This protein binds this small molecule.
Small molecule (SMILES): CC(=O)N[C@@H]1[C@@H](O)[C@H](O)[C@@H](CO)O[C@H]1O

Sequence of chain 1.D:
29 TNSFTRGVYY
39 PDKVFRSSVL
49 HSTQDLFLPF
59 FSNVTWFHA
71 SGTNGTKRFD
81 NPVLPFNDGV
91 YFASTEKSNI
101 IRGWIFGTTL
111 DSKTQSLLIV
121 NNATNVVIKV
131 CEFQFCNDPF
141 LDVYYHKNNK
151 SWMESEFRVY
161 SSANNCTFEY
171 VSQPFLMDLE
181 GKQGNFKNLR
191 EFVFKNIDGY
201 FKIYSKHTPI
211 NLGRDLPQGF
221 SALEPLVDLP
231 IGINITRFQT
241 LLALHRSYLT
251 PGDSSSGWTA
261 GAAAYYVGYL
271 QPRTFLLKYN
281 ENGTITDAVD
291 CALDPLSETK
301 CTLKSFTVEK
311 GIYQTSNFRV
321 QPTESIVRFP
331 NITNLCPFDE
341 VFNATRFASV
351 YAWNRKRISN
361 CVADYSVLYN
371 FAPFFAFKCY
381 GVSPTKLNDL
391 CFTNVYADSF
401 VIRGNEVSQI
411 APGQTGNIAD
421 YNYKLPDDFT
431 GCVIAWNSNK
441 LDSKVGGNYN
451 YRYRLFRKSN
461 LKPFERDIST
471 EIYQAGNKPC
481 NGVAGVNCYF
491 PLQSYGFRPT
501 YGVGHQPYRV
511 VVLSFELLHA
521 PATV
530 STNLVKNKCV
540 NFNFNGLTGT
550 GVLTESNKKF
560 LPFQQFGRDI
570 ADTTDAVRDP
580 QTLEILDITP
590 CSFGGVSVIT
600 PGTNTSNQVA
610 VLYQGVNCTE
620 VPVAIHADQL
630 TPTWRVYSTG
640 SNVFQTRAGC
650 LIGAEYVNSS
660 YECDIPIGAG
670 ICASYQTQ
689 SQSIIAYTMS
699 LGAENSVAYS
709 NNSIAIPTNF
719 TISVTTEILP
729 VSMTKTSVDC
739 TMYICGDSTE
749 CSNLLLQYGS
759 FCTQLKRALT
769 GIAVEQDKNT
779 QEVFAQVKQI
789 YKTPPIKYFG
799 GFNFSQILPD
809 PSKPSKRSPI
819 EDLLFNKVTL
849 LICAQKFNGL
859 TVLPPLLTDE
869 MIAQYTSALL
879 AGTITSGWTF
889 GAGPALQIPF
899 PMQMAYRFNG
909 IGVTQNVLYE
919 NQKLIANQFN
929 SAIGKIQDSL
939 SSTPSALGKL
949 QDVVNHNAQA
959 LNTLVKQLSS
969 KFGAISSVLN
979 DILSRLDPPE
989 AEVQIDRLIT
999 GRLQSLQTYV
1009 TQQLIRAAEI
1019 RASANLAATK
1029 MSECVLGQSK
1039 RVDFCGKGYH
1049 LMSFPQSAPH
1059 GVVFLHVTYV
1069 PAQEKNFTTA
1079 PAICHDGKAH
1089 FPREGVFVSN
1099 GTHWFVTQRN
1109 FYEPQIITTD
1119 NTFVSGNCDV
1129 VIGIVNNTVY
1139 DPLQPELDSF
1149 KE

Binding-site contacts:
Ligand atom C2 contacts residue ASN603 of chain 1.D at 2.4 Å.
Ligand atom C3 contacts residue ASN603 of chain 1.D at 3.8 Å.
Ligand atom C1 contacts residue ASN603 of chain 1.D at 1.4 Å.
Ligand atom O6 contacts residue THR604 of chain 1.D at 4.0 Å.
Ligand atom O7 contacts residue ASN603 of chain 1.D at 2.7 Å (h-bond).
Ligand atom O6 contacts residue ASN603 of chain 1.D at 3.3 Å (h-bond).
Ligand atom C5 contacts residue ASN603 of chain 1.D at 3.7 Å.
Ligand atom C6 contacts residue ASN603 of chain 1.D at 4.2 Å.
Ligand atom C7 contacts residue GLU309 of chain 1.D at 3.5 Å.
Ligand atom O7 contacts residue THR604 of chain 1.D at 4.2 Å.
Ligand atom O5 contacts residue THR604 of chain 1.D at 3.1 Å (h-bond).
Ligand atom C8 contacts residue GLU309 of chain 1.D at 3.6 Å.
Ligand atom N2 contacts residue ASN603 of chain 1.D at 2.8 Å (h-bond).
Ligand atom C5 contacts residue THR604 of chain 1.D at 4.3 Å.
Ligand atom C4 contacts residue ASN603 of chain 1.D at 4.3 Å.
Ligand atom O7 contacts residue GLU309 of chain 1.D at 3.0 Å (salt-bridge).
Ligand atom C7 contacts residue THR604 of chain 1.D at 4.5 Å.
Ligand atom C6 contacts residue THR604 of chain 1.D at 4.2 Å.
Ligand atom C2 contacts residue THR604 of chain 1.D at 3.8 Å.
Ligand atom C1 contacts residue THR604 of chain 1.D at 3.7 Å.
Ligand atom C7 contacts residue ASN603 of chain 1.D at 3.1 Å.
Ligand atom O5 contacts residue ASN603 of chain 1.D at 2.4 Å (h-bond).